This small molecule binds to this protein.
Small molecule (SMILES): c1ccc2[nH]ccc2c1

Sequence of chain 1.A:
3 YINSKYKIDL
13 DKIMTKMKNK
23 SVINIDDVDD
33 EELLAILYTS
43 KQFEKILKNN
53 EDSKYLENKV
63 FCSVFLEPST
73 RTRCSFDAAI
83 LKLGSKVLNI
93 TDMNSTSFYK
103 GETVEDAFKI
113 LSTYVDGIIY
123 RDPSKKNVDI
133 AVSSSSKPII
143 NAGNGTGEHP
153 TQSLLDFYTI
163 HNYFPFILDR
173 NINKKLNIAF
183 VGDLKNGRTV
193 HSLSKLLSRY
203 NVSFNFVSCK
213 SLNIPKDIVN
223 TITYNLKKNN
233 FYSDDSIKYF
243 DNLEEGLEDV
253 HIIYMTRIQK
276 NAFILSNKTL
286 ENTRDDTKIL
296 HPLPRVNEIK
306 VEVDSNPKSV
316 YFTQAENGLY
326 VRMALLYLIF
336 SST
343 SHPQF

Sequence of chain 1.B:
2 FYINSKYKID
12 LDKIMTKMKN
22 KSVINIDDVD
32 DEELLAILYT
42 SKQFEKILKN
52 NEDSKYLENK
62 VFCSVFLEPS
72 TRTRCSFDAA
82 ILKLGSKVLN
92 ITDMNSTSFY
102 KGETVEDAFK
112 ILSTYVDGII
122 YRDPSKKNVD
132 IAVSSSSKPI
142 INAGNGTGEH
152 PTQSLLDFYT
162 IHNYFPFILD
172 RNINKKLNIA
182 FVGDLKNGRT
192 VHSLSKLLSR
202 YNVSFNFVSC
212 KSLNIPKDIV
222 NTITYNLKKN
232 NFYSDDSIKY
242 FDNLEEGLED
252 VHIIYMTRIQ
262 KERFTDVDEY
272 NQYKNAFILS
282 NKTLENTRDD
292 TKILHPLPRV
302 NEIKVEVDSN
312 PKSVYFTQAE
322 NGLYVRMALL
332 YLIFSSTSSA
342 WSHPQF

Binding-site contacts:
Ligand atom C6 contacts residue ALA109 of chain 1.B at 3.7 Å (hydrophobic).
Ligand atom C4 contacts residue PHE100 of chain 1.B at 4.4 Å (hydrophobic).
Ligand atom C2 contacts residue PHE100 of chain 1.B at 3.5 Å (hydrophobic).
Ligand atom C4 contacts residue THR72 of chain 1.A at 3.8 Å.
Ligand atom C9 contacts residue PHE100 of chain 1.B at 4.1 Å (hydrophobic).
Ligand atom C8 contacts residue ALA109 of chain 1.B at 3.9 Å (hydrophobic).
Ligand atom C4 contacts residue ARG73 of chain 1.A at 3.8 Å.
Ligand atom N1 contacts residue ALA109 of chain 1.B at 3.5 Å.
Ligand atom C5 contacts residue THR72 of chain 1.A at 4.4 Å.
Ligand atom C9 contacts residue ARG73 of chain 1.A at 4.0 Å.
Ligand atom C6 contacts residue ILE112 of chain 1.B at 3.9 Å (hydrophobic).
Ligand atom C5 contacts residue ALA109 of chain 1.B at 4.5 Å (hydrophobic).
Ligand atom C5 contacts residue ARG73 of chain 1.A at 3.7 Å.
Ligand atom C4 contacts residue CYS76 of chain 1.A at 4.4 Å (hydrophobic).
Ligand atom C8 contacts residue GLU104 of chain 1.B at 3.8 Å.
Ligand atom C2 contacts residue ALA109 of chain 1.B at 4.1 Å (hydrophobic).
Ligand atom C3 contacts residue ARG73 of chain 1.A at 4.4 Å.
Ligand atom C3 contacts residue THR72 of chain 1.A at 3.6 Å.
Ligand atom C5 contacts residue LEU113 of chain 1.B at 3.8 Å (hydrophobic).
Ligand atom C7 contacts residue ALA109 of chain 1.B at 3.6 Å (hydrophobic).
Ligand atom C8 contacts residue ARG73 of chain 1.A at 4.2 Å.
Ligand atom C7 contacts residue ARG73 of chain 1.A at 4.0 Å.
Ligand atom C7 contacts residue ILE112 of chain 1.B at 4.1 Å (hydrophobic).
Ligand atom C2 contacts residue GLU104 of chain 1.B at 3.8 Å.
Ligand atom C6 contacts residue ARG73 of chain 1.A at 3.9 Å.
Ligand atom C3 contacts residue PHE100 of chain 1.B at 3.5 Å (hydrophobic).
Ligand atom C9 contacts residue THR72 of chain 1.A at 4.0 Å.
Ligand atom N1 contacts residue GLU104 of chain 1.B at 2.9 Å (salt-bridge).
Ligand atom C6 contacts residue TYR116 of chain 1.B at 4.4 Å (hydrophobic).
Ligand atom C5 contacts residue TYR116 of chain 1.B at 4.4 Å (hydrophobic).
Ligand atom C7 contacts residue GLU104 of chain 1.B at 4.2 Å.
Ligand atom C6 contacts residue LEU113 of chain 1.B at 3.9 Å (hydrophobic).